Sequence of chain 1.D:
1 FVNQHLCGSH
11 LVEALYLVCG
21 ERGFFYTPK

A protein and the small-molecule ligand that binds it are described below.
Small molecule (SMILES): Oc1cccc(O)c1

Sequence of chain 1.B:
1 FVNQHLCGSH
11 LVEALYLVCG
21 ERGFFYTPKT

Sequence of chain 1.A:
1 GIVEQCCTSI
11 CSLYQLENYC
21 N

Sequence of chain 1.H:
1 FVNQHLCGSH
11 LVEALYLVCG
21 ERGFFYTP

Binding-site contacts:
Ligand atom C5 contacts residue HIS5 of chain 1.D at 4.2 Å.
Ligand atom C4 contacts residue CYS7 of chain 1.B at 4.0 Å (hydrophobic).
Ligand atom C5 contacts residue HIS10 of chain 1.B at 4.2 Å.
Ligand atom C4 contacts residue LEU11 of chain 1.B at 3.6 Å (hydrophobic).
Ligand atom C2 contacts residue LEU11 of chain 1.B at 4.2 Å (hydrophobic).
Ligand atom C6 contacts residue HIS10 of chain 1.B at 4.0 Å.
Ligand atom C6 contacts residue HIS5 of chain 1.D at 3.8 Å.
Ligand atom C3 contacts residue LEU11 of chain 1.B at 3.9 Å (hydrophobic).
Ligand atom C1 contacts residue HIS5 of chain 1.D at 3.6 Å.
Ligand atom O1 contacts residue HIS5 of chain 1.D at 3.5 Å (h-bond).
Ligand atom C6 contacts residue LEU11 of chain 1.B at 4.0 Å (hydrophobic).
Ligand atom C4 contacts residue CYS6 of chain 1.A at 3.2 Å (hydrophobic).
Ligand atom C4 contacts residue VAL2 of chain 1.D at 4.1 Å (hydrophobic).
Ligand atom C1 contacts residue ALA14 of chain 1.B at 4.4 Å (hydrophobic).
Ligand atom O3 contacts residue CYS6 of chain 1.A at 2.5 Å (h-bond).
Ligand atom O3 contacts residue VAL2 of chain 1.D at 4.2 Å.
Ligand atom C2 contacts residue ILE10 of chain 1.A at 3.9 Å (hydrophobic).
Ligand atom O3 contacts residue SER9 of chain 1.A at 3.7 Å.
Ligand atom O3 contacts residue CYS11 of chain 1.A at 2.6 Å (h-bond).
Ligand atom C2 contacts residue CYS11 of chain 1.A at 3.9 Å (hydrophobic).
Ligand atom C2 contacts residue HIS5 of chain 1.D at 4.3 Å.
Ligand atom C5 contacts residue LEU11 of chain 1.B at 3.7 Å (hydrophobic).
Ligand atom C3 contacts residue ILE10 of chain 1.A at 4.1 Å (hydrophobic).
Ligand atom C1 contacts residue LEU11 of chain 1.B at 4.3 Å (hydrophobic).
Ligand atom O1 contacts residue LEU16 of chain 1.A at 3.9 Å.
Ligand atom O3 contacts residue LEU11 of chain 1.B at 4.5 Å.
Ligand atom O3 contacts residue ILE10 of chain 1.A at 3.4 Å.
Ligand atom O1 contacts residue ALA14 of chain 1.B at 3.7 Å.
Ligand atom C3 contacts residue CYS11 of chain 1.A at 3.7 Å (hydrophobic).
Ligand atom C5 contacts residue LEU6 of chain 1.D at 4.3 Å (hydrophobic).
Ligand atom C5 contacts residue CYS7 of chain 1.B at 4.2 Å (hydrophobic).
Ligand atom O1 contacts residue LEU17 of chain 1.H at 3.9 Å.
Ligand atom C3 contacts residue CYS6 of chain 1.A at 3.2 Å (hydrophobic).